Sequence of chain 1.W:
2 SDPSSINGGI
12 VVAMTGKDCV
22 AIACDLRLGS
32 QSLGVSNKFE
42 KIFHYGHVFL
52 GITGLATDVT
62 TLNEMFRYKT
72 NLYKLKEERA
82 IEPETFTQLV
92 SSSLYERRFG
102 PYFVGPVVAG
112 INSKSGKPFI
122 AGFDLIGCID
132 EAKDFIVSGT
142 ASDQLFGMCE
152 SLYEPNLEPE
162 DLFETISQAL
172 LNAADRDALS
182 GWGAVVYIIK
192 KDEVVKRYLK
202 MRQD

The protein below binds the small molecule below.
Small molecule (SMILES): COc1ccc(C[C@H](NC(=O)[C@H](C)NC(=O)CN2CCOCC2)C(=O)N[C@@H](Cc2ccccc2)[C@@H](O)[C@H](C)CO)cc1

Sequence of chain 1.V:
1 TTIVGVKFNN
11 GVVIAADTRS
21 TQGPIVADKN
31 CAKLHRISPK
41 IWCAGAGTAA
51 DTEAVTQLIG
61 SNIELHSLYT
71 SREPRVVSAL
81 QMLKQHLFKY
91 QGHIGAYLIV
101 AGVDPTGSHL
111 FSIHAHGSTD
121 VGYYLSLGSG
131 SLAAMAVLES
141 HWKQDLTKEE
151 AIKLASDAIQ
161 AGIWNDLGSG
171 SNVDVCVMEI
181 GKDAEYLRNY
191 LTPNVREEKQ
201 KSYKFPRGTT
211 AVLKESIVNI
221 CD

Sequence of chain 1.L:
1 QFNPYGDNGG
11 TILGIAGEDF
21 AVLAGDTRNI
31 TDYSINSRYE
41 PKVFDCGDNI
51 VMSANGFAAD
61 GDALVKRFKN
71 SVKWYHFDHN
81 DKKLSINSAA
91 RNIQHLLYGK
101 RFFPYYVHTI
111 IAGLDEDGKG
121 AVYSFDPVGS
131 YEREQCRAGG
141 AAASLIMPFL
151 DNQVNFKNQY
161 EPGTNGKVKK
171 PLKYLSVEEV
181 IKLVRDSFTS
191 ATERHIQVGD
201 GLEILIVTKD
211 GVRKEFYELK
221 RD

Binding-site contacts:
Ligand atom C38 contacts residue SER20 of chain 1.V at 3.8 Å.
Ligand atom C11 contacts residue LYS33 of chain 1.V at 3.6 Å.
Ligand atom C3 contacts residue CYS31 of chain 1.V at 3.6 Å (hydrophobic).
Ligand atom C11 contacts residue ARG19 of chain 1.V at 3.2 Å.
Ligand atom C30 contacts residue ASP125 of chain 1.W at 3.4 Å.
Ligand atom C5 contacts residue SER20 of chain 1.V at 3.6 Å.
Ligand atom C1 contacts residue THR52 of chain 1.V at 3.7 Å.
Ligand atom C24 contacts residue GLY47 of chain 1.V at 3.5 Å.
Ligand atom O13 contacts residue THR1 of chain 1.V at 3.0 Å (h-bond).
Ligand atom O13 contacts residue GLY168 of chain 1.V at 3.6 Å.
Ligand atom C12 contacts residue THR1 of chain 1.V at 2.5 Å.
Ligand atom C27 contacts residue THR21 of chain 1.V at 3.7 Å.
Ligand atom O39 contacts residue ALA49 of chain 1.V at 3.3 Å (h-bond).
Ligand atom C7 contacts residue THR1 of chain 1.V at 2.6 Å.
Ligand atom C36 contacts residue LEU126 of chain 1.W at 3.5 Å (hydrophobic).
Ligand atom C6 contacts residue THR1 of chain 1.V at 3.7 Å.
Ligand atom C23 contacts residue GLY47 of chain 1.V at 3.7 Å.
Ligand atom C8 contacts residue THR1 of chain 1.V at 2.4 Å.
Ligand atom N22 contacts residue THR1 of chain 1.V at 3.7 Å.
Ligand atom C10 contacts residue THR1 of chain 1.V at 1.5 Å.
Ligand atom O13 contacts residue THR21 of chain 1.V at 3.2 Å (h-bond).
Ligand atom C2 contacts residue THR52 of chain 1.V at 3.7 Å.
Ligand atom C10 contacts residue GLY168 of chain 1.V at 3.7 Å.
Ligand atom C1 contacts residue GLY45 of chain 1.V at 3.5 Å.
Ligand atom N22 contacts residue GLY47 of chain 1.V at 2.9 Å (h-bond).
Ligand atom O21 contacts residue THR1 of chain 1.V at 2.4 Å (h-bond).
Ligand atom O49 contacts residue SER20 of chain 1.V at 3.0 Å (h-bond).
Ligand atom N28 contacts residue ASP125 of chain 1.W at 3.2 Å (salt-bridge).
Ligand atom C9 contacts residue THR1 of chain 1.V at 1.4 Å.
Ligand atom O21 contacts residue GLY47 of chain 1.V at 3.1 Å (h-bond).
Ligand atom N25 contacts residue THR21 of chain 1.V at 3.0 Å (h-bond).
Ligand atom C11 contacts residue THR1 of chain 1.V at 2.5 Å.
Ligand atom O21 contacts residue ALA46 of chain 1.V at 3.8 Å.
Ligand atom O49 contacts residue THR21 of chain 1.V at 3.2 Å (h-bond).
Ligand atom C42 contacts residue GLY47 of chain 1.V at 3.7 Å.
Ligand atom C4 contacts residue CYS31 of chain 1.V at 3.2 Å (hydrophobic).
Ligand atom C7 contacts residue GLY45 of chain 1.V at 3.8 Å.
Ligand atom C11 contacts residue GLY168 of chain 1.V at 3.2 Å.
Ligand atom C46 contacts residue THR48 of chain 1.V at 2.9 Å.
Ligand atom C4 contacts residue SER20 of chain 1.V at 3.5 Å.